The small molecule below binds the protein below.
Small molecule (SMILES): Nc1ncnc2c1ncn2[C@@H]1O[C@H](CO[P](=O)(O)O[P](=O)(O)CP(=O)(O)O)[C@@H](O)[C@H]1O

Binding-site contacts:
Ligand atom C8 contacts residue LYS150 of chain 1.F at 3.4 Å.
Ligand atom N3 contacts residue LYS198 of chain 1.F at 2.6 Å (salt-bridge).
Ligand atom O2' contacts residue LYS198 of chain 1.F at 3.2 Å.
Ligand atom O2' contacts residue THR241 of chain 1.F at 3.5 Å (h-bond).
Ligand atom C6 contacts residue LYS184 of chain 1.F at 3.7 Å.
Ligand atom PG contacts residue ASP318 of chain 1.F at 3.5 Å.
Ligand atom O3G contacts residue ASN333 of chain 1.F at 2.7 Å (h-bond).
Ligand atom C2 contacts residue LEU186 of chain 1.F at 3.5 Å (hydrophobic).
Ligand atom N1 contacts residue LEU186 of chain 1.F at 2.9 Å (h-bond).
Ligand atom O1B contacts residue MG1 of chain 1.X at 2.6 Å.
Ligand atom O2' contacts residue MET320 of chain 1.F at 3.6 Å.
Ligand atom O2G contacts residue ARG222 of chain 1.F at 3.6 Å.
Ligand atom N6 contacts residue ILE148 of chain 1.F at 3.8 Å.
Ligand atom PG contacts residue GLU331 of chain 1.F at 3.2 Å.
Ligand atom O1B contacts residue GLU331 of chain 1.F at 2.5 Å (salt-bridge).
Ligand atom C4' contacts residue ASN242 of chain 1.F at 3.8 Å.
Ligand atom O3G contacts residue MG1 of chain 1.X at 2.3 Å.
Ligand atom N1 contacts residue TYR185 of chain 1.F at 3.5 Å.
Ligand atom N3 contacts residue TYR185 of chain 1.F at 3.5 Å.
Ligand atom N7 contacts residue LYS150 of chain 1.F at 2.9 Å (salt-bridge).
Ligand atom N6 contacts residue LYS184 of chain 1.F at 2.7 Å (salt-bridge).
Ligand atom C4 contacts residue LYS198 of chain 1.F at 3.7 Å.
Ligand atom C3B contacts residue ASN242 of chain 1.F at 3.0 Å.
Ligand atom C5 contacts residue GLN183 of chain 1.F at 3.8 Å.
Ligand atom N7 contacts residue GLN183 of chain 1.F at 3.2 Å (h-bond).
Ligand atom O1B contacts residue LYS74 of chain 1.F at 3.3 Å (salt-bridge).
Ligand atom O3G contacts residue GLU331 of chain 1.F at 2.1 Å (salt-bridge).
Ligand atom O2' contacts residue HIS239 of chain 1.F at 3.6 Å (h-bond).
Ligand atom C2 contacts residue TYR185 of chain 1.F at 3.4 Å (hydrophobic).
Ligand atom O2A contacts residue LYS150 of chain 1.F at 3.1 Å (salt-bridge).
Ligand atom O1G contacts residue ARG222 of chain 1.F at 3.7 Å.
Ligand atom C2 contacts residue LYS198 of chain 1.F at 3.2 Å.
Ligand atom O2G contacts residue ASP318 of chain 1.F at 2.1 Å (salt-bridge).
Ligand atom O2A contacts residue LYS74 of chain 1.F at 3.6 Å.
Ligand atom C5' contacts residue ASN242 of chain 1.F at 3.2 Å.
Ligand atom C3' contacts residue THR241 of chain 1.F at 3.4 Å.
Ligand atom O1A contacts residue GLU331 of chain 1.F at 3.5 Å (salt-bridge).
Ligand atom N6 contacts residue GLN183 of chain 1.F at 3.0 Å (h-bond).
Ligand atom O2G contacts residue GLU331 of chain 1.F at 3.3 Å (salt-bridge).
Ligand atom O3' contacts residue THR241 of chain 1.F at 2.0 Å (h-bond).

Sequence of chain 1.F:
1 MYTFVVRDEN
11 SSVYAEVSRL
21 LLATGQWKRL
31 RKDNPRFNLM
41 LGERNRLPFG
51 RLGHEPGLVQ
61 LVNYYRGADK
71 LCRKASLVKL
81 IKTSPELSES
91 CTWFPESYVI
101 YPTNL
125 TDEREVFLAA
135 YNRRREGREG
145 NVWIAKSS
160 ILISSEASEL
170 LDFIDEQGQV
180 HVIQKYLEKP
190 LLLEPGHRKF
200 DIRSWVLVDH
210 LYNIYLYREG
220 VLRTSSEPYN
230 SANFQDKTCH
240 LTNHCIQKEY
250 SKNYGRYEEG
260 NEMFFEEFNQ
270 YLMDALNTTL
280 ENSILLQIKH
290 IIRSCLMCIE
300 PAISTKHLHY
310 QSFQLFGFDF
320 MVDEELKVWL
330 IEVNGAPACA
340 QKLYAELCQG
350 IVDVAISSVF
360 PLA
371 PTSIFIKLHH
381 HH